Sequence of chain 1.E:
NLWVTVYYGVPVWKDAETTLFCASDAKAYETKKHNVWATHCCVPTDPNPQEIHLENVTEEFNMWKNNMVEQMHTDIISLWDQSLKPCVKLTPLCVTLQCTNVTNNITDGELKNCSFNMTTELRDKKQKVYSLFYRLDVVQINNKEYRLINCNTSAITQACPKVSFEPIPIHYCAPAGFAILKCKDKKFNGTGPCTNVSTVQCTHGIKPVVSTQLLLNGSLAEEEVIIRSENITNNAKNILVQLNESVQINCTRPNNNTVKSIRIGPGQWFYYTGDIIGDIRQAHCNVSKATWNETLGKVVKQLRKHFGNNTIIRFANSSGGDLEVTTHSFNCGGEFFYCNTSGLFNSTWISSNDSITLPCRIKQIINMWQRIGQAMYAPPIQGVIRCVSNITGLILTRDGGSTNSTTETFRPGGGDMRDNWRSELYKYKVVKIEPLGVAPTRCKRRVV

A small-molecule ligand and the protein it binds are described below.
Small molecule (SMILES): CC(=O)N[C@@H]1[C@@H](O)[C@H](O)[C@@H](CO)O[C@H]1O

Binding-site contacts:
Ligand atom O7 contacts residue ASN340 of chain 1.E at 3.3 Å (h-bond).
Ligand atom C2 contacts residue ASN340 of chain 1.E at 2.4 Å.
Ligand atom C8 contacts residue ASN340 of chain 1.E at 4.0 Å.
Ligand atom O5 contacts residue TRP396 of chain 1.E at 4.1 Å.
Ligand atom C8 contacts residue ALA337 of chain 1.E at 3.8 Å (hydrophobic).
Ligand atom C1 contacts residue ASN340 of chain 1.E at 1.5 Å.
Ligand atom C6 contacts residue TRP396 of chain 1.E at 4.3 Å (hydrophobic).
Ligand atom O5 contacts residue ASN340 of chain 1.E at 2.4 Å (h-bond).
Ligand atom N2 contacts residue ASN340 of chain 1.E at 2.8 Å (h-bond).
Ligand atom C1 contacts residue TRP396 of chain 1.E at 4.5 Å (hydrophobic).
Ligand atom C7 contacts residue ALA337 of chain 1.E at 4.5 Å (hydrophobic).
Ligand atom O7 contacts residue ALA337 of chain 1.E at 4.3 Å.
Ligand atom C7 contacts residue ASN340 of chain 1.E at 3.1 Å.
Ligand atom C3 contacts residue ASN340 of chain 1.E at 3.7 Å.
Ligand atom C5 contacts residue ASN340 of chain 1.E at 3.7 Å.
Ligand atom C4 contacts residue ASN340 of chain 1.E at 4.2 Å.
Ligand atom C8 contacts residue LYS336 of chain 1.E at 4.0 Å.